Binding-site contacts:
Ligand atom C1 contacts residue ASN23 of chain 1.I at 3.3 Å.
Ligand atom O5 contacts residue ASN23 of chain 1.I at 3.1 Å.
Ligand atom O2E contacts residue ARG333 of chain 1.I at 3.5 Å (salt-bridge).
Ligand atom O2U contacts residue ARG124 of chain 1.I at 3.2 Å (salt-bridge).
Ligand atom C2U contacts residue ARG124 of chain 1.I at 3.0 Å.
Ligand atom C5U contacts residue GLY167 of chain 1.I at 3.3 Å.
Ligand atom O2A contacts residue ALA96 of chain 1.I at 3.2 Å.
Ligand atom O2E contacts residue ARG373 of chain 1.I at 3.4 Å (salt-bridge).
Ligand atom C5U contacts residue VAL166 of chain 1.I at 3.1 Å (hydrophobic).
Ligand atom O4U contacts residue VAL166 of chain 1.I at 3.6 Å (h-bond).
Ligand atom C2 contacts residue ASN23 of chain 1.I at 3.6 Å.
Ligand atom O1E contacts residue ARG373 of chain 1.I at 3.3 Å (salt-bridge).
Ligand atom C3D contacts residue ILE126 of chain 1.I at 3.4 Å (hydrophobic).
Ligand atom O3D contacts residue ARG124 of chain 1.I at 3.3 Å (salt-bridge).
Ligand atom C3D contacts residue HIS129 of chain 1.I at 3.6 Å.
Ligand atom C5D contacts residue HIS129 of chain 1.I at 3.3 Å.
Ligand atom C1E contacts residue LYS22 of chain 1.I at 3.3 Å.
Ligand atom O1A contacts residue ALA96 of chain 1.I at 3.2 Å (h-bond).
Ligand atom O1E contacts residue LYS22 of chain 1.I at 3.0 Å (salt-bridge).
Ligand atom O1A contacts residue ARG95 of chain 1.I at 3.2 Å.
Ligand atom O2A contacts residue VAL99 of chain 1.I at 3.3 Å.
Ligand atom O2E contacts residue ASP307 of chain 1.I at 3.4 Å (salt-bridge).
Ligand atom N3U contacts residue ARG124 of chain 1.I at 3.2 Å (salt-bridge).
Ligand atom N1U contacts residue ARG124 of chain 1.I at 3.4 Å (salt-bridge).
Ligand atom C4 contacts residue ASP307 of chain 1.I at 3.1 Å.
Ligand atom C6U contacts residue SER165 of chain 1.I at 3.2 Å.
Ligand atom O1B contacts residue GLN170 of chain 1.I at 3.0 Å (h-bond).
Ligand atom O5D contacts residue GLY167 of chain 1.I at 3.3 Å.
Ligand atom O4 contacts residue ASP307 of chain 1.I at 3.2 Å (salt-bridge).
Ligand atom O3D contacts residue ILE126 of chain 1.I at 3.3 Å.
Ligand atom O1B contacts residue GLY167 of chain 1.I at 3.2 Å.
Ligand atom O1E contacts residue ASP307 of chain 1.I at 2.9 Å (salt-bridge).
Ligand atom C5U contacts residue SER165 of chain 1.I at 3.1 Å.
Ligand atom O1E contacts residue ASN23 of chain 1.I at 2.7 Å (h-bond).
Ligand atom O1B contacts residue VAL166 of chain 1.I at 3.5 Å.
Ligand atom O2D contacts residue PRO125 of chain 1.I at 2.7 Å (h-bond).
Ligand atom O2D contacts residue ARG124 of chain 1.I at 3.2 Å (salt-bridge).
Ligand atom C1E contacts residue ASP307 of chain 1.I at 3.4 Å.
Ligand atom C6U contacts residue GLY167 of chain 1.I at 3.5 Å.
Ligand atom O3 contacts residue ASP307 of chain 1.I at 3.6 Å (salt-bridge).

Sequence of chain 1.I:
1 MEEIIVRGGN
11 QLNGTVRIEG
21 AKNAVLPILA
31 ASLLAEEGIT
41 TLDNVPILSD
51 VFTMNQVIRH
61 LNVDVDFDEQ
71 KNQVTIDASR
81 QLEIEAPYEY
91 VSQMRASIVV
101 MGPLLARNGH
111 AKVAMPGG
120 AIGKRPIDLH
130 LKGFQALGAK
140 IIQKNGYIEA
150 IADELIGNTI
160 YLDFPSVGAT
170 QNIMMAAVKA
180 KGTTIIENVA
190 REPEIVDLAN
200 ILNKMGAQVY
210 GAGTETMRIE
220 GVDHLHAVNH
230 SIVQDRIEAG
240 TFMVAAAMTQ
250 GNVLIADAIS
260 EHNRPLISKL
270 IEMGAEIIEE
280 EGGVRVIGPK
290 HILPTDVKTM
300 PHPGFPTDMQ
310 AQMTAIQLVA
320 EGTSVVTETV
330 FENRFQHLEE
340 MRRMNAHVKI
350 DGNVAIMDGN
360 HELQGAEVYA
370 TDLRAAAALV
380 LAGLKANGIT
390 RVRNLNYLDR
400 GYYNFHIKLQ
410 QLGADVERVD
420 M

This protein binds this small molecule.
Small molecule (SMILES): CC(=O)N[C@H]1[C@@H](O[P](=O)(O)O[P](=O)(O)OC[C@H]2O[C@@H](n3ccc(=O)[nH]c3=O)[C@H](O)[C@@H]2O)O[C@H](CO)[C@@H](O)[C@@H]1O[C@H](C)C(=O)O